Sequence of chain 1.A:
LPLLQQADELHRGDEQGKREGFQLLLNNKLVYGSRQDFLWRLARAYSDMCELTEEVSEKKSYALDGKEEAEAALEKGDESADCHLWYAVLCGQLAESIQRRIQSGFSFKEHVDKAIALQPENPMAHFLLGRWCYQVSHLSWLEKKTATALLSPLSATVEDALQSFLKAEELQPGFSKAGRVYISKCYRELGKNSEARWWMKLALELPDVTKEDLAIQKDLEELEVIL

Binding-site contacts:
Ligand atom C2 contacts residue GLN26 of chain 1.A at 4.0 Å.
Ligand atom C2 contacts residue ASN30 of chain 1.A at 4.4 Å.
Ligand atom C4 contacts residue GLU23 of chain 1.A at 4.2 Å.
Ligand atom S contacts residue GLN26 of chain 1.A at 4.5 Å.
Ligand atom C3 contacts residue GLU23 of chain 1.A at 3.8 Å.
Ligand atom O1 contacts residue GLU23 of chain 1.A at 4.1 Å.
Ligand atom C2 contacts residue LEU27 of chain 1.A at 4.2 Å (hydrophobic).
Ligand atom C1 contacts residue GLU23 of chain 1.A at 4.2 Å.
Ligand atom C7 contacts residue GLN9 of chain 1.A at 3.6 Å.
Ligand atom C5 contacts residue GLU23 of chain 1.A at 3.8 Å.
Ligand atom C7 contacts residue LEU27 of chain 1.A at 4.2 Å (hydrophobic).
Ligand atom O2 contacts residue GLN26 of chain 1.A at 3.3 Å.
Ligand atom C7 contacts residue LEU13 of chain 1.A at 4.5 Å (hydrophobic).
Ligand atom C2 contacts residue GLU23 of chain 1.A at 4.0 Å.
Ligand atom C3 contacts residue LEU27 of chain 1.A at 4.0 Å (hydrophobic).
Ligand atom C6 contacts residue GLU23 of chain 1.A at 3.6 Å.

The small molecule below binds the protein below.
Small molecule (SMILES): Cc1ccc(S(=O)(=O)O)cc1